Binding-site contacts:
Ligand atom C3 contacts residue ASN68 of chain 1.E at 3.8 Å.
Ligand atom O7 contacts residue ASN68 of chain 1.E at 3.7 Å.
Ligand atom C5 contacts residue ASN68 of chain 1.E at 3.6 Å.
Ligand atom C7 contacts residue ASN68 of chain 1.E at 3.5 Å.
Ligand atom O6 contacts residue GLU71 of chain 1.E at 4.2 Å.
Ligand atom O5 contacts residue SER70 of chain 1.E at 3.5 Å.
Ligand atom C1 contacts residue GLU71 of chain 1.E at 4.2 Å.
Ligand atom O6 contacts residue SER70 of chain 1.E at 3.6 Å.
Ligand atom C1 contacts residue SER70 of chain 1.E at 3.5 Å.
Ligand atom N2 contacts residue ASN68 of chain 1.E at 2.9 Å (h-bond).
Ligand atom C2 contacts residue ASN68 of chain 1.E at 2.4 Å.
Ligand atom O5 contacts residue GLU71 of chain 1.E at 3.6 Å.
Ligand atom C4 contacts residue ASN68 of chain 1.E at 4.2 Å.
Ligand atom O5 contacts residue ASN68 of chain 1.E at 2.3 Å (h-bond).
Ligand atom C1 contacts residue ASN68 of chain 1.E at 1.4 Å.
Ligand atom C6 contacts residue SER70 of chain 1.E at 4.2 Å.
Ligand atom C5 contacts residue SER70 of chain 1.E at 3.6 Å.

This protein binds this small molecule.
Small molecule (SMILES): CC(=O)N[C@@H]1[C@@H](O)[C@H](O)[C@@H](CO)O[C@H]1O

Sequence of chain 1.E:
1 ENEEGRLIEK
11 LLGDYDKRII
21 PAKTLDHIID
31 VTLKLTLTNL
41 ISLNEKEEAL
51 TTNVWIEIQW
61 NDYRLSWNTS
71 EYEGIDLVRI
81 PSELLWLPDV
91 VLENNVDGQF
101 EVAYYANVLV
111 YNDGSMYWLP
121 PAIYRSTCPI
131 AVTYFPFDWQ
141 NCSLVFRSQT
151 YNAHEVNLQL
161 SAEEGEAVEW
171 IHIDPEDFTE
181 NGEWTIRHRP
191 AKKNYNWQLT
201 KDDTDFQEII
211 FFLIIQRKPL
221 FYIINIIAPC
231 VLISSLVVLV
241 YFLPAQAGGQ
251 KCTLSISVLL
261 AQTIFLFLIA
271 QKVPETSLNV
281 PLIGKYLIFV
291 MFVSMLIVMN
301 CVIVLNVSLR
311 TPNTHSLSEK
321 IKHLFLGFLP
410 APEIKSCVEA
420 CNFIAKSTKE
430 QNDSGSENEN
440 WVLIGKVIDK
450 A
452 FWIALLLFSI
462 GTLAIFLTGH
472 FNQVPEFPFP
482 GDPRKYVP